Binding-site contacts:
Ligand atom O11 contacts residue ASP200 of chain 1.B at 3.3 Å (salt-bridge).
Ligand atom C12 contacts residue SER202 of chain 1.B at 3.7 Å.
Ligand atom C15 contacts residue ASP222 of chain 1.B at 3.4 Å.
Ligand atom O5 contacts residue TYR274 of chain 1.B at 3.6 Å.
Ligand atom C14 contacts residue ASP200 of chain 1.B at 3.4 Å.
Ligand atom N3 contacts residue ASN204 of chain 1.B at 3.8 Å.
Ligand atom N4 contacts residue ASP222 of chain 1.B at 2.4 Å (salt-bridge).
Ligand atom C15 contacts residue ASP200 of chain 1.B at 3.1 Å.
Ligand atom N3 contacts residue SER202 of chain 1.B at 2.9 Å (h-bond).
Ligand atom N1 contacts residue GLU241 of chain 1.B at 2.8 Å (salt-bridge).
Ligand atom O6 contacts residue GLU237 of chain 1.B at 2.6 Å (salt-bridge).
Ligand atom O14 contacts residue ASP222 of chain 1.B at 3.4 Å (salt-bridge).
Ligand atom C11 contacts residue GLU237 of chain 1.B at 3.8 Å.
Ligand atom C3 contacts residue GLU271 of chain 1.B at 3.5 Å.
Ligand atom O13 contacts residue GNP1 of chain 1.J at 3.3 Å (h-bond).
Ligand atom N2 contacts residue GLU242 of chain 1.B at 2.8 Å (salt-bridge).
Ligand atom C12 contacts residue GLU241 of chain 1.B at 3.6 Å.
Ligand atom C17 contacts residue TYR234 of chain 1.B at 3.8 Å (hydrophobic).
Ligand atom C7 contacts residue SER202 of chain 1.B at 3.7 Å.
Ligand atom C5 contacts residue GLU241 of chain 1.B at 3.8 Å.
Ligand atom O15 contacts residue GLU277 of chain 1.B at 2.7 Å (salt-bridge).
Ligand atom O6 contacts residue GLU271 of chain 1.B at 3.4 Å (salt-bridge).
Ligand atom O13 contacts residue ASP200 of chain 1.B at 2.6 Å (salt-bridge).
Ligand atom N2 contacts residue GLU237 of chain 1.B at 2.9 Å (salt-bridge).
Ligand atom C7 contacts residue ASP200 of chain 1.B at 3.5 Å.
Ligand atom C10 contacts residue GLU241 of chain 1.B at 3.5 Å.
Ligand atom C2 contacts residue GLU237 of chain 1.B at 3.6 Å.
Ligand atom N4 contacts residue ASP200 of chain 1.B at 3.0 Å (salt-bridge).
Ligand atom C3 contacts residue GLU237 of chain 1.B at 3.6 Å.
Ligand atom N3 contacts residue ASP200 of chain 1.B at 2.7 Å (salt-bridge).
Ligand atom O7 contacts residue GLU271 of chain 1.B at 2.5 Å (salt-bridge).
Ligand atom C18 contacts residue GLU277 of chain 1.B at 2.7 Å.
Ligand atom C11 contacts residue GLU242 of chain 1.B at 3.6 Å.
Ligand atom O15 contacts residue TYR274 of chain 1.B at 3.5 Å.
Ligand atom O9 contacts residue GLU237 of chain 1.B at 3.5 Å (salt-bridge).
Ligand atom N2 contacts residue GLU241 of chain 1.B at 2.7 Å (salt-bridge).
Ligand atom C11 contacts residue TYR234 of chain 1.B at 3.8 Å (hydrophobic).
Ligand atom C11 contacts residue GLU241 of chain 1.B at 3.4 Å.
Ligand atom C6 contacts residue GLU241 of chain 1.B at 3.1 Å.
Ligand atom C12 contacts residue GLU242 of chain 1.B at 3.5 Å.

Sequence of chain 1.B:
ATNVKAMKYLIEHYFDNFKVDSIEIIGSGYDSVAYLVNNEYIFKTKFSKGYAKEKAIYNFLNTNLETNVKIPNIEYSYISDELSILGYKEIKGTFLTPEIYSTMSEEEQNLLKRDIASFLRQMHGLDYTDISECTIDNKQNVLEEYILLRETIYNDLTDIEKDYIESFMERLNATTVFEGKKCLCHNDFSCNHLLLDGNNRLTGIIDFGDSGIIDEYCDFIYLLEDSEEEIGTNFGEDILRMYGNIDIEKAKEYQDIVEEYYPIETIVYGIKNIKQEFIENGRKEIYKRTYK

This protein binds this small molecule.
Small molecule (SMILES): NC[C@H]1O[C@H](O[C@H]2[C@H](O)[C@@H](O[C@H]3O[C@H](CO)[C@@H](O)[C@H](N)[C@H]3O)[C@H](N)C[C@@H]2N)[C@H](O)[C@@H](O)[C@@H]1O